The small molecule below binds the protein below.
Small molecule (SMILES): CC(=O)N[C@@H]1[C@@H](O)[C@H](O)[C@@H](CO)O[C@H]1O

Sequence of chain 2.C:
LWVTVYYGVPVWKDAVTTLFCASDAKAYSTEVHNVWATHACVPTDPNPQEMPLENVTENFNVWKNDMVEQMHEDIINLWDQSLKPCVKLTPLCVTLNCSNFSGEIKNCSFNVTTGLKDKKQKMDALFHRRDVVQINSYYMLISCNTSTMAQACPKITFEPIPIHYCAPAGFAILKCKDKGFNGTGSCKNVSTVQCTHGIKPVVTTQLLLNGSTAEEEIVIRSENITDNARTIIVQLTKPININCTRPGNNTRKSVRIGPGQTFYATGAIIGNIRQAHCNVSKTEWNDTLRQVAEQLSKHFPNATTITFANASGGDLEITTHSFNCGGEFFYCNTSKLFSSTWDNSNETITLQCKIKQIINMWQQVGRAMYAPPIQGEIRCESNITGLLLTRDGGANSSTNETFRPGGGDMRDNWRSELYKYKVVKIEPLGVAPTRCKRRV

Binding-site contacts:
Ligand atom N2 contacts residue ASN334 of chain 2.C at 2.9 Å (h-bond).
Ligand atom C4 contacts residue ASN334 of chain 2.C at 4.2 Å.
Ligand atom C7 contacts residue ASN334 of chain 2.C at 3.5 Å.
Ligand atom O7 contacts residue SER359 of chain 2.C at 3.2 Å (h-bond).
Ligand atom C7 contacts residue SER359 of chain 2.C at 3.9 Å.
Ligand atom O7 contacts residue NAG1 of chain 2.Y at 3.7 Å.
Ligand atom C7 contacts residue ALA335 of chain 2.C at 4.3 Å (hydrophobic).
Ligand atom C8 contacts residue ALA335 of chain 2.C at 3.9 Å (hydrophobic).
Ligand atom C5 contacts residue ASN334 of chain 2.C at 3.7 Å.
Ligand atom N2 contacts residue ALA335 of chain 2.C at 3.9 Å.
Ligand atom C3 contacts residue ASN334 of chain 2.C at 3.8 Å.
Ligand atom C1 contacts residue SER359 of chain 2.C at 4.3 Å.
Ligand atom O7 contacts residue ASN357 of chain 2.C at 3.8 Å.
Ligand atom O7 contacts residue ASN334 of chain 2.C at 3.7 Å.
Ligand atom C1 contacts residue ASN334 of chain 2.C at 1.4 Å.
Ligand atom N2 contacts residue SER359 of chain 2.C at 4.4 Å.
Ligand atom C8 contacts residue THR343 of chain 2.C at 4.4 Å.
Ligand atom C2 contacts residue SER359 of chain 2.C at 4.3 Å.
Ligand atom O5 contacts residue ASN334 of chain 2.C at 2.4 Å (h-bond).
Ligand atom C2 contacts residue ASN334 of chain 2.C at 2.4 Å.